Sequence of chain 1.C:
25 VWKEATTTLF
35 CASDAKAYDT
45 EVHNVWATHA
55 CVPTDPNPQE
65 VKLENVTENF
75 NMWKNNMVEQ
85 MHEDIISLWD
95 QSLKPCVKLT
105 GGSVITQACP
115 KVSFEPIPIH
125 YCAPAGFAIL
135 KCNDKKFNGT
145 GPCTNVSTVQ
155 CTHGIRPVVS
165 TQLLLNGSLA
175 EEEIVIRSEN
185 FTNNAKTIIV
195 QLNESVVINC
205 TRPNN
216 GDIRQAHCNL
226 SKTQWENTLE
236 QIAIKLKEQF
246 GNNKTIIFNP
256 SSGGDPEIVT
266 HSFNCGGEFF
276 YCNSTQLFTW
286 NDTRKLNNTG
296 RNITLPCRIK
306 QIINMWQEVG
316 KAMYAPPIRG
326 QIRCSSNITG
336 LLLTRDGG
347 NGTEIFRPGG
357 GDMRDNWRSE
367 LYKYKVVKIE

A small-molecule ligand and the protein it binds are described below.
Small molecule (SMILES): CC(=O)N[C@@H]1[C@@H](O)[C@H](O)[C@@H](CO)O[C@H]1O

Binding-site contacts:
Ligand atom C5 contacts residue ASN187 of chain 1.C at 4.3 Å.
Ligand atom C1 contacts residue ASN184 of chain 1.C at 1.4 Å.
Ligand atom O5 contacts residue ASN184 of chain 1.C at 2.4 Å (h-bond).
Ligand atom O7 contacts residue ASN184 of chain 1.C at 4.3 Å.
Ligand atom C6 contacts residue THR186 of chain 1.C at 4.0 Å.
Ligand atom O5 contacts residue ASN187 of chain 1.C at 3.3 Å.
Ligand atom C6 contacts residue ASN187 of chain 1.C at 4.1 Å.
Ligand atom C5 contacts residue THR186 of chain 1.C at 3.2 Å.
Ligand atom C4 contacts residue THR186 of chain 1.C at 4.2 Å.
Ligand atom C7 contacts residue ASN184 of chain 1.C at 3.4 Å.
Ligand atom C3 contacts residue THR186 of chain 1.C at 4.2 Å.
Ligand atom C3 contacts residue ASN184 of chain 1.C at 3.7 Å.
Ligand atom C2 contacts residue ASN184 of chain 1.C at 2.3 Å.
Ligand atom C1 contacts residue ASN187 of chain 1.C at 4.1 Å.
Ligand atom C1 contacts residue THR186 of chain 1.C at 3.1 Å.
Ligand atom C5 contacts residue ASN184 of chain 1.C at 3.7 Å.
Ligand atom C8 contacts residue ASN184 of chain 1.C at 3.6 Å.
Ligand atom C2 contacts residue THR186 of chain 1.C at 4.2 Å.
Ligand atom N2 contacts residue ASN184 of chain 1.C at 2.7 Å (h-bond).
Ligand atom C4 contacts residue ASN184 of chain 1.C at 4.2 Å.
Ligand atom O6 contacts residue ASN187 of chain 1.C at 3.9 Å.
Ligand atom O5 contacts residue THR186 of chain 1.C at 3.2 Å (h-bond).